Sequence of chain 1.F:
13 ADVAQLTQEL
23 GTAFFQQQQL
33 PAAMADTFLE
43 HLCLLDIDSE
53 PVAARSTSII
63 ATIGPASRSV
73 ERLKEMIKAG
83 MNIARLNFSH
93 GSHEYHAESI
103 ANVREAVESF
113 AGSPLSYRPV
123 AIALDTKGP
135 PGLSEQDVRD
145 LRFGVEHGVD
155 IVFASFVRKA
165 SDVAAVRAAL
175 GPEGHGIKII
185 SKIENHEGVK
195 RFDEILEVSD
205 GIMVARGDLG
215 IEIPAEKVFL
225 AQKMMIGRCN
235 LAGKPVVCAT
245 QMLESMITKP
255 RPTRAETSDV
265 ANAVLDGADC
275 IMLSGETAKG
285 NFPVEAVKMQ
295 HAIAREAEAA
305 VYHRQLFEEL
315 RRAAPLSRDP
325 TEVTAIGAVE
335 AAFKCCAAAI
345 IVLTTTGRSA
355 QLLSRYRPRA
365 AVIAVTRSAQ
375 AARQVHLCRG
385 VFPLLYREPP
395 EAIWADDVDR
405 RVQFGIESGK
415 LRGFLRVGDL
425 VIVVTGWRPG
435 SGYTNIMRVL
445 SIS

Binding-site contacts:
Ligand atom O3 contacts residue THR244 of chain 1.F at 2.6 Å (h-bond).
Ligand atom O3 contacts residue GLY211 of chain 1.F at 2.9 Å (h-bond).
Ligand atom O1 contacts residue GLY211 of chain 1.F at 3.7 Å.
Ligand atom O4 contacts residue LYS186 of chain 1.F at 3.8 Å.
Ligand atom O3 contacts residue MG1 of chain 1.IA at 4.0 Å.
Ligand atom O4 contacts residue MET207 of chain 1.F at 4.2 Å.
Ligand atom C1 contacts residue ARG210 of chain 1.F at 4.4 Å.
Ligand atom C2 contacts residue GLU188 of chain 1.F at 3.8 Å.
Ligand atom O2 contacts residue LYS186 of chain 1.F at 2.8 Å (salt-bridge).
Ligand atom C1 contacts residue GLU188 of chain 1.F at 3.6 Å.
Ligand atom O4 contacts residue ARG87 of chain 1.F at 4.2 Å.
Ligand atom O3 contacts residue ARG210 of chain 1.F at 3.6 Å (salt-bridge).
Ligand atom C1 contacts residue GLY211 of chain 1.F at 3.8 Å.
Ligand atom C1 contacts residue ALA209 of chain 1.F at 3.5 Å (hydrophobic).
Ligand atom O3 contacts residue ASP212 of chain 1.F at 3.8 Å.
Ligand atom O4 contacts residue MG1 of chain 1.IA at 4.1 Å.
Ligand atom O1 contacts residue MG1 of chain 1.IA at 2.1 Å.
Ligand atom O4 contacts residue ALA209 of chain 1.F at 4.0 Å.
Ligand atom O1 contacts residue ASP212 of chain 1.F at 2.8 Å (salt-bridge).
Ligand atom C2 contacts residue THR244 of chain 1.F at 4.0 Å.
Ligand atom O3 contacts residue ALA209 of chain 1.F at 3.4 Å.
Ligand atom C1 contacts residue MG1 of chain 1.IA at 2.9 Å.
Ligand atom C2 contacts residue ALA209 of chain 1.F at 3.7 Å (hydrophobic).
Ligand atom O1 contacts residue ALA209 of chain 1.F at 3.8 Å.
Ligand atom O4 contacts residue MET276 of chain 1.F at 4.2 Å.
Ligand atom O1 contacts residue GLU188 of chain 1.F at 3.0 Å (salt-bridge).
Ligand atom C1 contacts residue ASP212 of chain 1.F at 3.8 Å.
Ligand atom C2 contacts residue LYS186 of chain 1.F at 3.6 Å.
Ligand atom O4 contacts residue THR244 of chain 1.F at 3.5 Å (h-bond).
Ligand atom O2 contacts residue ALA209 of chain 1.F at 4.2 Å.
Ligand atom O2 contacts residue ASP212 of chain 1.F at 4.1 Å.
Ligand atom O2 contacts residue MG1 of chain 1.IA at 2.1 Å.
Ligand atom C2 contacts residue MG1 of chain 1.IA at 2.9 Å.
Ligand atom O2 contacts residue GLU188 of chain 1.F at 3.2 Å (salt-bridge).
Ligand atom C1 contacts residue THR244 of chain 1.F at 3.6 Å.

This small molecule binds to this protein.
Small molecule (SMILES): O=C([O-])C(=O)[O-]